Sequence of chain 2.F:
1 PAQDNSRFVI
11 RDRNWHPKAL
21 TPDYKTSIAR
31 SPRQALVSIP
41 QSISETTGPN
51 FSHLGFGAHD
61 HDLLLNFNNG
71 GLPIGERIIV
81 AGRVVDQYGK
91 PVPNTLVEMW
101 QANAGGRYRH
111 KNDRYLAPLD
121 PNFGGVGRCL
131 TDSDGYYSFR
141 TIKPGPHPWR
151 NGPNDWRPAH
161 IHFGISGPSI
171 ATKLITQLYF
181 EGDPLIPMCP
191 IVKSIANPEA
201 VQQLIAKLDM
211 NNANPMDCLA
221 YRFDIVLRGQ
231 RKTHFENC

This protein binds this small molecule.
Small molecule (SMILES): O=[N+]([O-])c1ccc(O)c(O)c1

Binding-site contacts:
Ligand atom C6 contacts residue ARG157 of chain 2.F at 4.0 Å.
Ligand atom O7 contacts residue TYR108 of chain 2.F at 3.3 Å (h-bond).
Ligand atom O7 contacts residue ARG157 of chain 2.F at 3.5 Å.
Ligand atom O10 contacts residue PRO15 of chain 2.E at 3.8 Å.
Ligand atom O10 contacts residue BME1 of chain 2.LA at 3.6 Å.
Ligand atom O10 contacts residue ARG133 of chain 2.E at 3.7 Å.
Ligand atom O8 contacts residue FE1 of chain 2.VA at 2.4 Å.
Ligand atom C3 contacts residue ILE191 of chain 2.F at 3.6 Å (hydrophobic).
Ligand atom C6 contacts residue HIS147 of chain 2.F at 3.7 Å.
Ligand atom O8 contacts residue GLN177 of chain 2.F at 3.8 Å.
Ligand atom O8 contacts residue HIS160 of chain 2.F at 3.4 Å (h-bond).
Ligand atom O10 contacts residue TYR24 of chain 2.F at 3.7 Å.
Ligand atom C3 contacts residue PRO15 of chain 2.E at 3.5 Å (hydrophobic).
Ligand atom C5 contacts residue TRP149 of chain 2.F at 3.8 Å (hydrophobic).
Ligand atom N9 contacts residue PRO15 of chain 2.E at 3.3 Å.
Ligand atom O7 contacts residue HIS147 of chain 2.F at 3.7 Å.
Ligand atom N9 contacts residue ILE191 of chain 2.F at 3.7 Å.
Ligand atom O11 contacts residue TYR24 of chain 2.F at 2.5 Å (h-bond).
Ligand atom C5 contacts residue BME1 of chain 2.LA at 3.8 Å.
Ligand atom C2 contacts residue ARG157 of chain 2.F at 3.3 Å.
Ligand atom O11 contacts residue ARG133 of chain 2.E at 3.9 Å.
Ligand atom C2 contacts residue FE1 of chain 2.VA at 3.1 Å.
Ligand atom C4 contacts residue PRO15 of chain 2.E at 3.3 Å (hydrophobic).
Ligand atom C5 contacts residue PRO15 of chain 2.E at 3.7 Å (hydrophobic).
Ligand atom O7 contacts residue FE1 of chain 2.VA at 2.3 Å.
Ligand atom O10 contacts residue TRP149 of chain 2.F at 3.5 Å.
Ligand atom C3 contacts residue GLY14 of chain 2.E at 3.8 Å.
Ligand atom O11 contacts residue PRO15 of chain 2.E at 3.5 Å.
Ligand atom O11 contacts residue GLY14 of chain 2.E at 3.8 Å.
Ligand atom O11 contacts residue ILE191 of chain 2.F at 3.5 Å.
Ligand atom C4 contacts residue ILE191 of chain 2.F at 3.8 Å (hydrophobic).
Ligand atom N9 contacts residue TYR24 of chain 2.F at 3.4 Å (h-bond).
Ligand atom C1 contacts residue FE1 of chain 2.VA at 3.1 Å.
Ligand atom C1 contacts residue ARG157 of chain 2.F at 3.7 Å.
Ligand atom O8 contacts residue ARG157 of chain 2.F at 2.9 Å (salt-bridge).
Ligand atom N9 contacts residue TRP149 of chain 2.F at 4.0 Å.
Ligand atom O8 contacts residue HIS162 of chain 2.F at 2.8 Å.
Ligand atom O11 contacts residue THR12 of chain 2.E at 3.7 Å.
Ligand atom C3 contacts residue ARG157 of chain 2.F at 4.0 Å.
Ligand atom O7 contacts residue HIS160 of chain 2.F at 3.3 Å (h-bond).

Sequence of chain 2.E:
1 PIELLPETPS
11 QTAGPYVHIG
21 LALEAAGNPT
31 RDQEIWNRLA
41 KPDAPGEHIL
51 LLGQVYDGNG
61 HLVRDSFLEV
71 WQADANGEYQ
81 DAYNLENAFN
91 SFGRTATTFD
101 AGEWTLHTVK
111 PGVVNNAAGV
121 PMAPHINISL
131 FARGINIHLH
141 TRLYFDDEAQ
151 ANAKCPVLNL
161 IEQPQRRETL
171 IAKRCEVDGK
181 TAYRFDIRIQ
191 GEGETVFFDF